Binding-site contacts:
Ligand atom C5 contacts residue FE21 of chain 1.U at 3.4 Å.
Ligand atom C5 contacts residue GLU273 of chain 1.D at 3.9 Å.
Ligand atom N4 contacts residue GLU273 of chain 1.D at 3.1 Å (salt-bridge).
Ligand atom N3 contacts residue GLU212 of chain 1.D at 2.8 Å (salt-bridge).
Ligand atom O2 contacts residue LEU76 of chain 1.D at 3.4 Å.
Ligand atom C6 contacts residue HIS58 of chain 1.D at 3.5 Å.
Ligand atom P4 contacts residue GLU212 of chain 1.D at 3.5 Å.
Ligand atom N1 contacts residue GLN151 of chain 1.D at 2.9 Å (h-bond).
Ligand atom O2 contacts residue GLU212 of chain 1.D at 3.9 Å.
Ligand atom N1 contacts residue PHE149 of chain 1.D at 4.0 Å.
Ligand atom O4 contacts residue GLU212 of chain 1.D at 3.4 Å (salt-bridge).
Ligand atom C5 contacts residue HIS58 of chain 1.D at 3.4 Å.
Ligand atom C5 contacts residue ASP308 of chain 1.D at 3.8 Å.
Ligand atom C2 contacts residue LEU76 of chain 1.D at 3.5 Å (hydrophobic).
Ligand atom N3 contacts residue HIS209 of chain 1.D at 3.7 Å.
Ligand atom C6 contacts residue GLN151 of chain 1.D at 3.9 Å.
Ligand atom O4 contacts residue FE21 of chain 1.U at 2.2 Å.
Ligand atom N3 contacts residue FE21 of chain 1.U at 4.0 Å.
Ligand atom N4 contacts residue ASP308 of chain 1.D at 3.6 Å (salt-bridge).
Ligand atom O2 contacts residue GLN151 of chain 1.D at 3.1 Å (h-bond).
Ligand atom P4 contacts residue FE21 of chain 1.U at 3.2 Å.
Ligand atom N1 contacts residue HIS58 of chain 1.D at 3.9 Å.
Ligand atom P4 contacts residue ASP308 of chain 1.D at 3.6 Å.
Ligand atom C2 contacts residue PHE149 of chain 1.D at 4.0 Å (hydrophobic).
Ligand atom N3 contacts residue LEU76 of chain 1.D at 3.4 Å.
Ligand atom O4 contacts residue HIS58 of chain 1.D at 3.9 Å.
Ligand atom C6 contacts residue TRP314 of chain 1.D at 3.6 Å (hydrophobic).
Ligand atom O4 contacts residue HIS209 of chain 1.D at 3.3 Å (h-bond).
Ligand atom O2 contacts residue ILE178 of chain 1.D at 3.8 Å.
Ligand atom N1 contacts residue TRP314 of chain 1.D at 3.5 Å.
Ligand atom N4 contacts residue GLU212 of chain 1.D at 2.8 Å (salt-bridge).
Ligand atom N4 contacts residue LEU277 of chain 1.D at 3.3 Å.
Ligand atom C2 contacts residue GLN151 of chain 1.D at 3.7 Å.
Ligand atom O4 contacts residue HIS241 of chain 1.D at 2.8 Å (h-bond).
Ligand atom C2 contacts residue GLU212 of chain 1.D at 3.8 Å.
Ligand atom C5 contacts residue TRP314 of chain 1.D at 3.9 Å (hydrophobic).
Ligand atom P4 contacts residue HIS241 of chain 1.D at 4.0 Å.
Ligand atom O2 contacts residue PHE149 of chain 1.D at 3.7 Å.
Ligand atom O4 contacts residue ASP308 of chain 1.D at 2.8 Å (salt-bridge).
Ligand atom P4 contacts residue GLU273 of chain 1.D at 4.0 Å.

This small molecule binds to this protein.
Small molecule (SMILES): N[P]1(=O)C=CNC(=O)N1

Sequence of chain 1.D:
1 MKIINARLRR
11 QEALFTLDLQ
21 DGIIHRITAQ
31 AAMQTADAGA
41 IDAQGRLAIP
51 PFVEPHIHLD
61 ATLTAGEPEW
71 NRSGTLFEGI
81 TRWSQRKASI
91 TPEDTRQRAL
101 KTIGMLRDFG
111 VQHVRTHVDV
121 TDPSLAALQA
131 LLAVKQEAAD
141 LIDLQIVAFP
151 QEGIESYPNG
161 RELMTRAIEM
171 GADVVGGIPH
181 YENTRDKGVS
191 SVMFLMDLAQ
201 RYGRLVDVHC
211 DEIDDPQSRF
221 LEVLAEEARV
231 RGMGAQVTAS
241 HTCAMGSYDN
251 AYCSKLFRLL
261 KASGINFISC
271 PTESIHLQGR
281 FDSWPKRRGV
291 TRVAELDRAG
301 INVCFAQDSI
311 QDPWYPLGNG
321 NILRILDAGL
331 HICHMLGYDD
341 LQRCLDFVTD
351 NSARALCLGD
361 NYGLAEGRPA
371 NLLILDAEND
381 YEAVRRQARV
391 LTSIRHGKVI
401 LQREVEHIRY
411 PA